Binding-site contacts:
Ligand atom O5 contacts residue ASN169 of chain 1.F at 2.5 Å (h-bond).
Ligand atom C7 contacts residue ASN169 of chain 1.F at 3.4 Å.
Ligand atom O3 contacts residue ASN240 of chain 1.F at 4.4 Å.
Ligand atom C8 contacts residue ASN240 of chain 1.F at 3.7 Å.
Ligand atom N2 contacts residue ASN240 of chain 1.F at 2.9 Å (h-bond).
Ligand atom C5 contacts residue ASN169 of chain 1.F at 3.8 Å.
Ligand atom C3 contacts residue ASN169 of chain 1.F at 3.9 Å.
Ligand atom C8 contacts residue ALA242 of chain 1.F at 3.5 Å (hydrophobic).
Ligand atom O7 contacts residue ALA242 of chain 1.F at 4.0 Å.
Ligand atom C8 contacts residue ASP241 of chain 1.F at 3.9 Å.
Ligand atom C1 contacts residue ASN169 of chain 1.F at 1.6 Å.
Ligand atom C5 contacts residue ASN240 of chain 1.F at 4.4 Å.
Ligand atom C3 contacts residue ASN240 of chain 1.F at 3.8 Å.
Ligand atom C1 contacts residue ASN240 of chain 1.F at 3.5 Å.
Ligand atom C2 contacts residue ASN240 of chain 1.F at 3.6 Å.
Ligand atom C8 contacts residue PRO221 of chain 1.J at 4.1 Å (hydrophobic).
Ligand atom C7 contacts residue ASN240 of chain 1.F at 3.8 Å.
Ligand atom C2 contacts residue ASN169 of chain 1.F at 2.5 Å.
Ligand atom C4 contacts residue ASN169 of chain 1.F at 4.3 Å.
Ligand atom O7 contacts residue ASN240 of chain 1.F at 4.2 Å.
Ligand atom N2 contacts residue ASN169 of chain 1.F at 2.9 Å (h-bond).
Ligand atom C7 contacts residue ALA242 of chain 1.F at 3.9 Å (hydrophobic).
Ligand atom O7 contacts residue ASN169 of chain 1.F at 3.4 Å (h-bond).

A small-molecule ligand and the protein it binds are described below.
Small molecule (SMILES): CC(=O)N[C@H]1[C@H](O[C@H]2[C@H](O)[C@@H](NC(C)=O)CO[C@@H]2CO)O[C@H](CO)[C@@H](O)[C@@H]1O

Sequence of chain 1.F:
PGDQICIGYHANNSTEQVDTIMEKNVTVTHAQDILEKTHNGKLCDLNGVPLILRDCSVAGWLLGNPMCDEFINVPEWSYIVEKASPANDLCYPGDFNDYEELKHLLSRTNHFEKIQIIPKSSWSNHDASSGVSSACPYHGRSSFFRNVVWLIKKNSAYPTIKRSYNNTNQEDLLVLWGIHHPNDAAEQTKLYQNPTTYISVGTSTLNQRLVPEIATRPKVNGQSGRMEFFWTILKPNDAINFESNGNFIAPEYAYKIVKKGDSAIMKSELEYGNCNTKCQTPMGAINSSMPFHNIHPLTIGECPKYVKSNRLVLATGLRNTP

Sequence of chain 1.J:
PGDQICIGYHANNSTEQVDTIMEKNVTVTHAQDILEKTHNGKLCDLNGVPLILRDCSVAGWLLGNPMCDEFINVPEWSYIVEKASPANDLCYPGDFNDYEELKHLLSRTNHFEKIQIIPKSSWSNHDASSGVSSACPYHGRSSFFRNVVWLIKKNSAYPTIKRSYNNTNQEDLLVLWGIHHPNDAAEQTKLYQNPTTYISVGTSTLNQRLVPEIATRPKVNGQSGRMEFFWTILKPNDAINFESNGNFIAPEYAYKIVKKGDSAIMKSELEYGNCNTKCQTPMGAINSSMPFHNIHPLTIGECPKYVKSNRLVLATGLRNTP